This protein binds this small molecule.
Small molecule (SMILES): CC(=O)N[C@H]1[C@H](O[C@H]2[C@H](O)[C@@H](NC(C)=O)CO[C@@H]2CO)O[C@H](CO)[C@@H](O)[C@@H]1O

Binding-site contacts:
Ligand atom N2 contacts residue ASN775 of chain 1.C at 2.9 Å (h-bond).
Ligand atom C6 contacts residue GLN778 of chain 1.C at 4.4 Å.
Ligand atom C4 contacts residue ASN775 of chain 1.C at 4.3 Å.
Ligand atom O5 contacts residue SER777 of chain 1.C at 3.9 Å.
Ligand atom C1 contacts residue SER777 of chain 1.C at 3.5 Å.
Ligand atom O6 contacts residue GLN778 of chain 1.C at 3.5 Å (h-bond).
Ligand atom O5 contacts residue ASN775 of chain 1.C at 2.4 Å (h-bond).
Ligand atom C8 contacts residue ASN775 of chain 1.C at 4.5 Å.
Ligand atom C5 contacts residue ASN775 of chain 1.C at 3.8 Å.
Ligand atom O7 contacts residue ASN775 of chain 1.C at 3.4 Å (h-bond).
Ligand atom C5 contacts residue GLN778 of chain 1.C at 4.3 Å.
Ligand atom C8 contacts residue GLN778 of chain 1.C at 4.3 Å.
Ligand atom C2 contacts residue ASN775 of chain 1.C at 2.5 Å.
Ligand atom C5 contacts residue SER777 of chain 1.C at 4.1 Å.
Ligand atom C1 contacts residue ASN775 of chain 1.C at 1.5 Å.
Ligand atom C7 contacts residue ASN775 of chain 1.C at 3.3 Å.
Ligand atom C3 contacts residue ASN775 of chain 1.C at 3.9 Å.

Sequence of chain 1.C:
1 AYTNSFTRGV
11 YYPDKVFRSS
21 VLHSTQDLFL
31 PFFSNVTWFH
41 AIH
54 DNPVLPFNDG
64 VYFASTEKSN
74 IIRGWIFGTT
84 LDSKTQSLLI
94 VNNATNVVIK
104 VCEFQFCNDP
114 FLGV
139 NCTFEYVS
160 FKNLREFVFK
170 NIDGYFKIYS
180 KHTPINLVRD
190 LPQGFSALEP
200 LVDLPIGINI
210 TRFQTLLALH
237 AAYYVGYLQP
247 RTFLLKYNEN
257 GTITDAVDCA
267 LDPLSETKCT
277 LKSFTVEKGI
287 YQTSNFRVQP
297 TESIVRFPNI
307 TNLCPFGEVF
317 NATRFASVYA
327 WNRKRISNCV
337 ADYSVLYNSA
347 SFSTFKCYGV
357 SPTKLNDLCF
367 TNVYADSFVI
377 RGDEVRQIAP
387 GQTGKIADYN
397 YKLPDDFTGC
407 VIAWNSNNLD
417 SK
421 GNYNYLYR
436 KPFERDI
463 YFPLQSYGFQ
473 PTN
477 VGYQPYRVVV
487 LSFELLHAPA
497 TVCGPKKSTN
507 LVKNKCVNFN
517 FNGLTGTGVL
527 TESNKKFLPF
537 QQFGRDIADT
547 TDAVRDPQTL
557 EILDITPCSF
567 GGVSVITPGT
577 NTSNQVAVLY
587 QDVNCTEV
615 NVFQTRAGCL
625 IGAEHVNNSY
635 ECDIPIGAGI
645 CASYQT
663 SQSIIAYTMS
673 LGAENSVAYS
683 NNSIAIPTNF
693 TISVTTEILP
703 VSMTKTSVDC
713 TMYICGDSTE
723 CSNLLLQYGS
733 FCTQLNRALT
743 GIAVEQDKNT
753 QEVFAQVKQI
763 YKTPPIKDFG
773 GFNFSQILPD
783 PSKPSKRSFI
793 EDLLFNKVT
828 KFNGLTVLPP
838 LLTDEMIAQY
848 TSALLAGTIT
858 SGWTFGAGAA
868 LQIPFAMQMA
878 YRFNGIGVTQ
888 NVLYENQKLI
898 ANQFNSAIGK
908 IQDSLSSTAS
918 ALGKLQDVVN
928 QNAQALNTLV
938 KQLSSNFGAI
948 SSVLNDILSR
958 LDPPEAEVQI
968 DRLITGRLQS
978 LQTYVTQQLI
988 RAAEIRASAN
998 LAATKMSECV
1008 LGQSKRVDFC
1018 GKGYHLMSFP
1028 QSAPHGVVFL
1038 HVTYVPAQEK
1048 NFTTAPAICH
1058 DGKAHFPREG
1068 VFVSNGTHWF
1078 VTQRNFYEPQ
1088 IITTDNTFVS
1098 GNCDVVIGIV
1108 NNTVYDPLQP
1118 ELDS